Binding-site contacts:
Ligand atom C4 contacts residue HIS1099 of chain 1.C at 4.1 Å.
Ligand atom C8 contacts residue HIS1099 of chain 1.C at 3.5 Å.
Ligand atom C2 contacts residue THR1098 of chain 1.C at 3.6 Å.
Ligand atom C6 contacts residue PHE1101 of chain 1.C at 3.8 Å (hydrophobic).
Ligand atom C7 contacts residue HIS1099 of chain 1.C at 3.4 Å.
Ligand atom C1 contacts residue THR1098 of chain 1.C at 3.6 Å.
Ligand atom C3 contacts residue ASN1096 of chain 1.C at 3.8 Å.
Ligand atom C7 contacts residue THR1098 of chain 1.C at 3.9 Å.
Ligand atom N2 contacts residue ASN1096 of chain 1.C at 3.0 Å (h-bond).
Ligand atom C1 contacts residue HIS1099 of chain 1.C at 3.9 Å.
Ligand atom C3 contacts residue THR1098 of chain 1.C at 3.8 Å.
Ligand atom C8 contacts residue ASN1096 of chain 1.C at 3.8 Å.
Ligand atom C5 contacts residue PHE1101 of chain 1.C at 4.0 Å (hydrophobic).
Ligand atom C8 contacts residue THR1098 of chain 1.C at 3.9 Å.
Ligand atom O5 contacts residue ASN1096 of chain 1.C at 2.3 Å (h-bond).
Ligand atom O5 contacts residue HIS1099 of chain 1.C at 4.3 Å.
Ligand atom N2 contacts residue THR1098 of chain 1.C at 3.0 Å (h-bond).
Ligand atom C5 contacts residue HIS1099 of chain 1.C at 3.8 Å.
Ligand atom N2 contacts residue HIS1099 of chain 1.C at 4.3 Å.
Ligand atom C4 contacts residue ASN1096 of chain 1.C at 4.2 Å.
Ligand atom C1 contacts residue ASN1096 of chain 1.C at 1.4 Å.
Ligand atom C5 contacts residue ASN1096 of chain 1.C at 3.7 Å.
Ligand atom O4 contacts residue HIS1099 of chain 1.C at 3.7 Å.
Ligand atom O7 contacts residue ASN1096 of chain 1.C at 3.5 Å (h-bond).
Ligand atom C3 contacts residue HIS1099 of chain 1.C at 3.8 Å.
Ligand atom C2 contacts residue ASN1096 of chain 1.C at 2.5 Å.
Ligand atom C1 contacts residue PHE1101 of chain 1.C at 4.5 Å (hydrophobic).
Ligand atom O7 contacts residue HIS1099 of chain 1.C at 3.0 Å (h-bond).
Ligand atom C2 contacts residue HIS1099 of chain 1.C at 4.3 Å.
Ligand atom C7 contacts residue ASN1096 of chain 1.C at 3.4 Å.
Ligand atom O5 contacts residue PHE1101 of chain 1.C at 3.7 Å.

A small-molecule ligand and the protein it binds are described below.
Small molecule (SMILES): CC(=O)N[C@H]1[C@H](O[C@H]2[C@H](O)[C@@H](NC(C)=O)CO[C@@H]2CO)O[C@H](CO)[C@@H](O[C@H]2O[C@H](CO)[C@@H](O)[C@H](O)[C@@H]2O)[C@@H]1O

Sequence of chain 1.C:
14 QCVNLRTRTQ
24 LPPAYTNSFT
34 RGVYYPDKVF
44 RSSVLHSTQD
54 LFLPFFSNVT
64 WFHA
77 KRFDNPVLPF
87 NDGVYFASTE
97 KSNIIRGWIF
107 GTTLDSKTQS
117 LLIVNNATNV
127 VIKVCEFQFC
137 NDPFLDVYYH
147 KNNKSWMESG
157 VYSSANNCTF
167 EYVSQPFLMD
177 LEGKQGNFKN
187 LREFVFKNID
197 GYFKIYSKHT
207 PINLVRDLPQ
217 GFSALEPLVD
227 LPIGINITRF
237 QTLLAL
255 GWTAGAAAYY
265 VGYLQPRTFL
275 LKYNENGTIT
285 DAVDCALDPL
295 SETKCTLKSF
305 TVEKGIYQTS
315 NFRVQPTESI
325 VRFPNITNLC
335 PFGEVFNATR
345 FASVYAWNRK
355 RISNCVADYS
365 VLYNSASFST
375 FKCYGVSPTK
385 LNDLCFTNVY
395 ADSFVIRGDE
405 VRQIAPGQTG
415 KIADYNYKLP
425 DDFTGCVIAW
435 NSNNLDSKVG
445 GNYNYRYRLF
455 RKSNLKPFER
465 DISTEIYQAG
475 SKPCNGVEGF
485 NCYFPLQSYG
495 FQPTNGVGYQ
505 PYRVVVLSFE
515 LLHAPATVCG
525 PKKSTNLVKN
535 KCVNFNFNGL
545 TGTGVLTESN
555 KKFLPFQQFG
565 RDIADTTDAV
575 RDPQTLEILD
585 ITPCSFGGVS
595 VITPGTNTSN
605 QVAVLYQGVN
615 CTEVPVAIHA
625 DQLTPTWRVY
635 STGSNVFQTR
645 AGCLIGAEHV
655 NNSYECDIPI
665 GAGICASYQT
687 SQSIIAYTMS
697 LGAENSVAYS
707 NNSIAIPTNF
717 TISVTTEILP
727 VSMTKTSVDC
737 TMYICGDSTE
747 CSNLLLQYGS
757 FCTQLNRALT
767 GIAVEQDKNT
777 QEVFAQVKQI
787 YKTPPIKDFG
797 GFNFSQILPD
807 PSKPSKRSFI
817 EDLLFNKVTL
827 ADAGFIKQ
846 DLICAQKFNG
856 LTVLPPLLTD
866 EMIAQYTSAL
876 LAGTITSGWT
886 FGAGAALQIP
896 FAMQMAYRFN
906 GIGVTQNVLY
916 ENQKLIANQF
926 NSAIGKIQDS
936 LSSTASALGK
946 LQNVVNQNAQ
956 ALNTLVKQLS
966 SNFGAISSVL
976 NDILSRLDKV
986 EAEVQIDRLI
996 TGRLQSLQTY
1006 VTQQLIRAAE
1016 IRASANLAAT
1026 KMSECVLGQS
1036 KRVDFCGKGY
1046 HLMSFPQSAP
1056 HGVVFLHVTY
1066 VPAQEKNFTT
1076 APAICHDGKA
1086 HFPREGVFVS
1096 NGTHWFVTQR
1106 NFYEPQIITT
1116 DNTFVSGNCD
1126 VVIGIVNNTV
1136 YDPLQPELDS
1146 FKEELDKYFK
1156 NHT